Binding-site contacts:
Ligand atom O5 contacts residue ASN613 of chain 1.A at 2.4 Å (h-bond).
Ligand atom C3 contacts residue ASN613 of chain 1.A at 3.8 Å.
Ligand atom N2 contacts residue ASN613 of chain 1.A at 2.9 Å (h-bond).
Ligand atom C7 contacts residue ASN613 of chain 1.A at 3.5 Å.
Ligand atom C1 contacts residue GLN641 of chain 1.A at 4.2 Å.
Ligand atom C2 contacts residue ASN613 of chain 1.A at 2.5 Å.
Ligand atom C8 contacts residue LYS832 of chain 1.B at 3.4 Å.
Ligand atom C1 contacts residue ASN613 of chain 1.A at 1.4 Å.
Ligand atom N2 contacts residue LYS832 of chain 1.B at 4.4 Å.
Ligand atom O5 contacts residue GLN641 of chain 1.A at 4.2 Å.
Ligand atom C8 contacts residue GLY835 of chain 1.B at 4.5 Å.
Ligand atom O7 contacts residue ASN613 of chain 1.A at 3.8 Å.
Ligand atom C5 contacts residue ASN613 of chain 1.A at 3.7 Å.
Ligand atom C4 contacts residue ASN613 of chain 1.A at 4.3 Å.
Ligand atom O5 contacts residue THR615 of chain 1.A at 4.3 Å.

This protein binds this small molecule.
Small molecule (SMILES): CC(=O)N[C@@H]1[C@@H](O)[C@H](O)[C@@H](CO)O[C@H]1O

Sequence of chain 1.A:
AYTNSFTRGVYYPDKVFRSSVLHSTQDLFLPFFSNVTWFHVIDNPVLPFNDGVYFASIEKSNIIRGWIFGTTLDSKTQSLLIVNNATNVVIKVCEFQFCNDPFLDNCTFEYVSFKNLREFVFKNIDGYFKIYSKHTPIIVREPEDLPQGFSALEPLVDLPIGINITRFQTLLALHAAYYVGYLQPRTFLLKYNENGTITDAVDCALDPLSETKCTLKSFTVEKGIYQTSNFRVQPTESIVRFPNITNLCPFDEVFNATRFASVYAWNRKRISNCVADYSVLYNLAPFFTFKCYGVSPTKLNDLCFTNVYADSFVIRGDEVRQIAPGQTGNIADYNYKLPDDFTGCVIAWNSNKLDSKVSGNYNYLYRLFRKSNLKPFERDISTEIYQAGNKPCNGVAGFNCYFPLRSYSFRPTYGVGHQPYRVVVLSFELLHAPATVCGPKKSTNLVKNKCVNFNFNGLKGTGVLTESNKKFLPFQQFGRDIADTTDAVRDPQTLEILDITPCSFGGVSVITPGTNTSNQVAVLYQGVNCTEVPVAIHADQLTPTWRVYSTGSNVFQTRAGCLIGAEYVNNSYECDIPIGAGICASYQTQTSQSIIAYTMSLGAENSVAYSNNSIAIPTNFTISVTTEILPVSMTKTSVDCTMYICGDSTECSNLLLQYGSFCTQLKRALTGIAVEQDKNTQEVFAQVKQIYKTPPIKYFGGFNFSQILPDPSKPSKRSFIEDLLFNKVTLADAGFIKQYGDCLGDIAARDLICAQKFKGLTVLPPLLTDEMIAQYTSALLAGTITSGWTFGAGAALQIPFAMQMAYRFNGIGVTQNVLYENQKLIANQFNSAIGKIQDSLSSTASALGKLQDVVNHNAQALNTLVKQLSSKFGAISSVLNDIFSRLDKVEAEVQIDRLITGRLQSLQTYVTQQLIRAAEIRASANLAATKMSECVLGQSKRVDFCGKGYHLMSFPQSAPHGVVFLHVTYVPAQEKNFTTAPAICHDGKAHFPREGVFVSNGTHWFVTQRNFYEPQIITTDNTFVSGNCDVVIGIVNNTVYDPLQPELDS

Sequence of chain 1.B:
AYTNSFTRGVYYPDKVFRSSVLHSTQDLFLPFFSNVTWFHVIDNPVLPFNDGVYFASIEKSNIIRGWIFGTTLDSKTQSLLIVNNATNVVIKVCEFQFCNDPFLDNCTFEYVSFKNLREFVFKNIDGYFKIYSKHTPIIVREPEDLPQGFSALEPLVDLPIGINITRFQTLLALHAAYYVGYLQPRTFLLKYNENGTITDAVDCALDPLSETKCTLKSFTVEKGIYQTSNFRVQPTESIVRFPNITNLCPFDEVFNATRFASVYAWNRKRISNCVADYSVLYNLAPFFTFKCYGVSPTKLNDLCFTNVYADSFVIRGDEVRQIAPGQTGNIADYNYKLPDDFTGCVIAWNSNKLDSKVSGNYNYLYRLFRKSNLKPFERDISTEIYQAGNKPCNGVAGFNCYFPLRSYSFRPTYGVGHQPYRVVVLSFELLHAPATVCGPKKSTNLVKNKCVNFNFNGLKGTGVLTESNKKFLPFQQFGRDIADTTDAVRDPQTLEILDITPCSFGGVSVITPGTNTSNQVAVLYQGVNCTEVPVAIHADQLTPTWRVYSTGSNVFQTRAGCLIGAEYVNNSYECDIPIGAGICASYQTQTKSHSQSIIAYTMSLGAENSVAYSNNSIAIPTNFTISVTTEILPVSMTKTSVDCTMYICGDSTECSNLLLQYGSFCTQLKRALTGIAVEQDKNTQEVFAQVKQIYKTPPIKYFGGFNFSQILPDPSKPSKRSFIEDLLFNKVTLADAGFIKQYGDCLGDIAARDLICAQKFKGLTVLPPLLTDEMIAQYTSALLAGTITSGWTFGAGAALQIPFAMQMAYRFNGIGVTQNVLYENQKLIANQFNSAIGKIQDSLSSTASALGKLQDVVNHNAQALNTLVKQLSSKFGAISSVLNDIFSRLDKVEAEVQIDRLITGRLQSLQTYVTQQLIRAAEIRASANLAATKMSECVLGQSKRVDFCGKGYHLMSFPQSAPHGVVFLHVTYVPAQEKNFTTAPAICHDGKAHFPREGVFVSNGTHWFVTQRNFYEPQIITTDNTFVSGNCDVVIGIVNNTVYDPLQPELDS